Binding-site contacts:
Ligand atom C21 contacts residue ASP104 of chain 1.A at 3.5 Å.
Ligand atom CL1 contacts residue ARG98 of chain 1.A at 3.7 Å.
Ligand atom O9 contacts residue LEU96 of chain 1.A at 3.3 Å.
Ligand atom C5 contacts residue PHE25 of chain 1.A at 3.6 Å (hydrophobic).
Ligand atom N23 contacts residue ASP104 of chain 1.A at 2.9 Å (salt-bridge).
Ligand atom C24 contacts residue ASP104 of chain 1.A at 3.7 Å.
Ligand atom N2 contacts residue ILE161 of chain 1.A at 3.7 Å.
Ligand atom C15 contacts residue GLU97 of chain 1.A at 3.5 Å.
Ligand atom N6 contacts residue ASP162 of chain 1.A at 3.5 Å.
Ligand atom O9 contacts residue ILE161 of chain 1.A at 4.0 Å.
Ligand atom CL1 contacts residue VAL102 of chain 1.A at 3.9 Å.
Ligand atom C8 contacts residue ILE161 of chain 1.A at 3.9 Å (hydrophobic).
Ligand atom C7 contacts residue LEU96 of chain 1.A at 4.0 Å (hydrophobic).
Ligand atom C15 contacts residue ALA41 of chain 1.A at 3.4 Å (hydrophobic).
Ligand atom C7 contacts residue LYS43 of chain 1.A at 3.7 Å.
Ligand atom C15 contacts residue ILE80 of chain 1.A at 3.7 Å (hydrophobic).
Ligand atom C5 contacts residue ASP162 of chain 1.A at 3.8 Å.
Ligand atom CL1 contacts residue LEU20 of chain 1.A at 3.7 Å.
Ligand atom C19 contacts residue ASP107 of chain 1.A at 3.7 Å.
Ligand atom C14 contacts residue ALA41 of chain 1.A at 3.4 Å (hydrophobic).
Ligand atom N23 contacts residue ASP107 of chain 1.A at 3.4 Å (salt-bridge).
Ligand atom C20 contacts residue LEU20 of chain 1.A at 3.9 Å (hydrophobic).
Ligand atom C20 contacts residue ASP104 of chain 1.A at 3.8 Å.
Ligand atom C18 contacts residue LEU20 of chain 1.A at 3.8 Å (hydrophobic).
Ligand atom C4 contacts residue PHE25 of chain 1.A at 4.0 Å (hydrophobic).
Ligand atom C22 contacts residue ASP104 of chain 1.A at 3.4 Å.
Ligand atom C24 contacts residue ASP107 of chain 1.A at 3.1 Å.
Ligand atom C14 contacts residue ILE80 of chain 1.A at 3.8 Å (hydrophobic).
Ligand atom C3 contacts residue ILE161 of chain 1.A at 3.5 Å (hydrophobic).
Ligand atom N6 contacts residue LYS43 of chain 1.A at 3.0 Å (salt-bridge).
Ligand atom C19 contacts residue ASP104 of chain 1.A at 3.4 Å.
Ligand atom CL1 contacts residue LEU150 of chain 1.A at 4.0 Å.
Ligand atom C7 contacts residue ASP162 of chain 1.A at 3.9 Å.
Ligand atom C14 contacts residue GLU97 of chain 1.A at 3.3 Å.
Ligand atom C14 contacts residue LEU150 of chain 1.A at 3.8 Å (hydrophobic).
Ligand atom C13 contacts residue LEU150 of chain 1.A at 3.5 Å (hydrophobic).
Ligand atom C12 contacts residue LEU150 of chain 1.A at 3.9 Å (hydrophobic).
Ligand atom C5 contacts residue LYS43 of chain 1.A at 3.9 Å.
Ligand atom C4 contacts residue ILE161 of chain 1.A at 3.8 Å (hydrophobic).
Ligand atom C18 contacts residue GLY21 of chain 1.A at 4.0 Å.

The small molecule below binds the protein below.
Small molecule (SMILES): Clc1ccc2c(c1)N(CCC[C@@H]1CCCNC1)c1ccncc1O2

Sequence of chain 1.A:
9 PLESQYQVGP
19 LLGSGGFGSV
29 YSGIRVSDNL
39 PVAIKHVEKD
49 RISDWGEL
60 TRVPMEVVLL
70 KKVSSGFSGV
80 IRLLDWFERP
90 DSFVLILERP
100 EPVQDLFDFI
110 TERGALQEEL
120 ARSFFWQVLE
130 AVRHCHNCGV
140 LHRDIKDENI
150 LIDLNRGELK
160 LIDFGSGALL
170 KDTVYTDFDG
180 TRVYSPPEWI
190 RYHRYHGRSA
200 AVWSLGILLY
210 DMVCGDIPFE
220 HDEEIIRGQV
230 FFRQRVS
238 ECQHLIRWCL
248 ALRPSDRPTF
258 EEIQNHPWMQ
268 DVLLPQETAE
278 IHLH